A protein and the small-molecule ligand that binds it are described below.
Small molecule (SMILES): NC[C@H]1O[C@H](O[C@H]2[C@H](O[C@@H]3O[C@H](CO)[C@@H](O)[C@H]3O)[C@@H](O)[C@H](N)C[C@@H]2N)[C@H](N)[C@@H](O)[C@@H]1O

Sequence of chain 1.D:
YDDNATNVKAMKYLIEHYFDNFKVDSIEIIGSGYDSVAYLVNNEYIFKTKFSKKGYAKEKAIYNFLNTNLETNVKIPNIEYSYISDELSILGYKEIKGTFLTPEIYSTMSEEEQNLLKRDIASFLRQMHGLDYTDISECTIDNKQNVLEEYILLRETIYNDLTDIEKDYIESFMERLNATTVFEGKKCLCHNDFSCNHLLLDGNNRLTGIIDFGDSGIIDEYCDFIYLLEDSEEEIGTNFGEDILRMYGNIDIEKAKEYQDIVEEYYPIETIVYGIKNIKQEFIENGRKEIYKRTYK

Binding-site contacts:
Ligand atom O8 contacts residue GLU237 of chain 1.D at 3.8 Å.
Ligand atom C4 contacts residue TYR234 of chain 1.D at 3.6 Å (hydrophobic).
Ligand atom C14 contacts residue GLU237 of chain 1.D at 3.3 Å.
Ligand atom O1 contacts residue GLU271 of chain 1.D at 3.4 Å (salt-bridge).
Ligand atom O8 contacts residue GLU271 of chain 1.D at 3.2 Å (salt-bridge).
Ligand atom O1 contacts residue VAL270 of chain 1.D at 3.8 Å.
Ligand atom C15 contacts residue GLU237 of chain 1.D at 3.7 Å.
Ligand atom O10 contacts residue GLU277 of chain 1.D at 2.5 Å (salt-bridge).
Ligand atom C9 contacts residue GLU241 of chain 1.D at 3.7 Å.
Ligand atom C7 contacts residue SER202 of chain 1.D at 3.6 Å.
Ligand atom N3 contacts residue GLU241 of chain 1.D at 2.7 Å (salt-bridge).
Ligand atom C17 contacts residue TYR274 of chain 1.D at 3.7 Å (hydrophobic).
Ligand atom O4 contacts residue TYR234 of chain 1.D at 3.5 Å (h-bond).
Ligand atom C12 contacts residue GLU241 of chain 1.D at 3.8 Å.
Ligand atom C8 contacts residue GLU241 of chain 1.D at 3.5 Å.
Ligand atom C6 contacts residue SER202 of chain 1.D at 3.7 Å.
Ligand atom C2 contacts residue TYR234 of chain 1.D at 3.6 Å (hydrophobic).
Ligand atom O7 contacts residue SER239 of chain 1.D at 3.6 Å.
Ligand atom C6 contacts residue ASP200 of chain 1.D at 3.5 Å.
Ligand atom N4 contacts residue GLU237 of chain 1.D at 2.8 Å (salt-bridge).
Ligand atom O4 contacts residue ASP200 of chain 1.D at 3.1 Å (salt-bridge).
Ligand atom C8 contacts residue GLU237 of chain 1.D at 3.8 Å.
Ligand atom O2 contacts residue TYR234 of chain 1.D at 3.4 Å (h-bond).
Ligand atom N1 contacts residue ASP200 of chain 1.D at 2.6 Å (salt-bridge).
Ligand atom O6 contacts residue TYR274 of chain 1.D at 3.4 Å (h-bond).
Ligand atom N2 contacts residue GLU237 of chain 1.D at 2.8 Å (salt-bridge).
Ligand atom N2 contacts residue GLU242 of chain 1.D at 2.8 Å (salt-bridge).
Ligand atom C17 contacts residue GLU277 of chain 1.D at 3.2 Å.
Ligand atom O5 contacts residue GLU237 of chain 1.D at 3.5 Å (salt-bridge).
Ligand atom C7 contacts residue GLU242 of chain 1.D at 3.4 Å.
Ligand atom C3 contacts residue TYR234 of chain 1.D at 3.2 Å (hydrophobic).
Ligand atom O9 contacts residue GLU277 of chain 1.D at 2.7 Å (salt-bridge).
Ligand atom N4 contacts residue GLU271 of chain 1.D at 3.0 Å (salt-bridge).
Ligand atom N2 contacts residue GLU241 of chain 1.D at 2.8 Å (salt-bridge).
Ligand atom C7 contacts residue GLU241 of chain 1.D at 3.7 Å.
Ligand atom C1 contacts residue TYR274 of chain 1.D at 3.8 Å (hydrophobic).
Ligand atom C16 contacts residue GLU277 of chain 1.D at 3.1 Å.
Ligand atom N1 contacts residue SER202 of chain 1.D at 2.8 Å (h-bond).
Ligand atom C8 contacts residue GLU242 of chain 1.D at 3.5 Å.
Ligand atom C1 contacts residue VAL270 of chain 1.D at 3.6 Å (hydrophobic).